The protein below binds the small molecule below.
Small molecule (SMILES): Oc1cc(Cl)ccc1Oc1ccc(Cl)cc1Cl

Sequence of chain 2.A:
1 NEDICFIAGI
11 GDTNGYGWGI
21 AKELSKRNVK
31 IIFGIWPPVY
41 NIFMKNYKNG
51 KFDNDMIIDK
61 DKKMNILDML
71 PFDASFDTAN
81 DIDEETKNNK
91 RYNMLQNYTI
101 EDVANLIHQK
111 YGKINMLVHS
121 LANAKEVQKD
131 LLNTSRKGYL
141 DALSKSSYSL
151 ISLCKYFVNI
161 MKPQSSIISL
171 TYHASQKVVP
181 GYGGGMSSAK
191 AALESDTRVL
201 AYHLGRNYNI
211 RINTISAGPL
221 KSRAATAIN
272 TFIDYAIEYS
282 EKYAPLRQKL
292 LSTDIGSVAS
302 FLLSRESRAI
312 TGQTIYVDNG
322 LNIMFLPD

Binding-site contacts:
Ligand atom C2 contacts residue NAD1 of chain 2.D at 3.6 Å.
Ligand atom C1 contacts residue NAD1 of chain 2.D at 3.4 Å.
Ligand atom CL16 contacts residue ALA224 of chain 2.A at 3.5 Å.
Ligand atom C2 contacts residue TYR182 of chain 2.A at 4.2 Å (hydrophobic).
Ligand atom C12 contacts residue VAL127 of chain 2.A at 3.9 Å (hydrophobic).
Ligand atom CL15 contacts residue VAL127 of chain 2.A at 4.2 Å.
Ligand atom C1 contacts residue TYR172 of chain 2.A at 3.8 Å (hydrophobic).
Ligand atom C3 contacts residue ILE228 of chain 2.A at 3.6 Å (hydrophobic).
Ligand atom CL15 contacts residue ASN123 of chain 2.A at 3.6 Å.
Ligand atom C4 contacts residue ALA225 of chain 2.A at 3.7 Å (hydrophobic).
Ligand atom C8 contacts residue ALA224 of chain 2.A at 4.2 Å (hydrophobic).
Ligand atom C8 contacts residue NAD1 of chain 2.D at 4.0 Å.
Ligand atom CL14 contacts residue TYR172 of chain 2.A at 3.5 Å.
Ligand atom O17 contacts residue TYR182 of chain 2.A at 2.5 Å (h-bond).
Ligand atom C9 contacts residue ALA122 of chain 2.A at 3.6 Å (hydrophobic).
Ligand atom C4 contacts residue NAD1 of chain 2.D at 3.5 Å.
Ligand atom C10 contacts residue ASN123 of chain 2.A at 4.0 Å.
Ligand atom C2 contacts residue ILE228 of chain 2.A at 4.1 Å (hydrophobic).
Ligand atom CL16 contacts residue ALA122 of chain 2.A at 3.6 Å.
Ligand atom C6 contacts residue NAD1 of chain 2.D at 3.5 Å.
Ligand atom C1 contacts residue TYR182 of chain 2.A at 3.4 Å (hydrophobic).
Ligand atom C10 contacts residue ALA224 of chain 2.A at 3.9 Å (hydrophobic).
Ligand atom C3 contacts residue ALA225 of chain 2.A at 3.8 Å (hydrophobic).
Ligand atom C6 contacts residue TYR182 of chain 2.A at 3.4 Å (hydrophobic).
Ligand atom CL14 contacts residue NAD1 of chain 2.D at 4.0 Å.
Ligand atom C13 contacts residue ILE228 of chain 2.A at 3.9 Å (hydrophobic).
Ligand atom C12 contacts residue MET186 of chain 2.A at 3.9 Å (hydrophobic).
Ligand atom CL16 contacts residue NAD1 of chain 2.D at 3.6 Å.
Ligand atom O17 contacts residue LYS190 of chain 2.A at 4.0 Å.
Ligand atom C4 contacts residue ILE228 of chain 2.A at 3.7 Å (hydrophobic).
Ligand atom C10 contacts residue ALA122 of chain 2.A at 3.2 Å (hydrophobic).
Ligand atom C9 contacts residue ALA224 of chain 2.A at 3.6 Å (hydrophobic).
Ligand atom C3 contacts residue NAD1 of chain 2.D at 3.5 Å.
Ligand atom O17 contacts residue NAD1 of chain 2.D at 2.6 Å (h-bond).
Ligand atom CL15 contacts residue ALA124 of chain 2.A at 3.0 Å.
Ligand atom O7 contacts residue NAD1 of chain 2.D at 3.3 Å (h-bond).
Ligand atom C5 contacts residue NAD1 of chain 2.D at 3.8 Å.
Ligand atom C11 contacts residue ALA122 of chain 2.A at 4.3 Å (hydrophobic).
Ligand atom CL14 contacts residue PHE273 of chain 2.A at 3.8 Å.
Ligand atom O17 contacts residue TYR172 of chain 2.A at 4.2 Å.